Sequence of chain 1.B:
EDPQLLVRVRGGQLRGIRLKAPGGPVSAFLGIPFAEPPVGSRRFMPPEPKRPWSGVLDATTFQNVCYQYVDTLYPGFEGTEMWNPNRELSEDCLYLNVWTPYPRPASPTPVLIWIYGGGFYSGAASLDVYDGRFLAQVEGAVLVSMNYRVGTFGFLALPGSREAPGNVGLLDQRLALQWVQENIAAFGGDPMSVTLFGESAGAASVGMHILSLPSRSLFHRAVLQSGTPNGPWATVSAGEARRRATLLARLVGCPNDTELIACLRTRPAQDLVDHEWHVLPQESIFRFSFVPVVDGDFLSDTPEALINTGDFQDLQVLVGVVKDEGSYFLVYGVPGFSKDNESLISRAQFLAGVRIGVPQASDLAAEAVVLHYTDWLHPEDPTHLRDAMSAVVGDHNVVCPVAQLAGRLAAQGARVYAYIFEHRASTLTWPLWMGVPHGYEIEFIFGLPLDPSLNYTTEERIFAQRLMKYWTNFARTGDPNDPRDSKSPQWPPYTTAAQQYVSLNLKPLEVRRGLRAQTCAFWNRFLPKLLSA

The small molecule below binds the protein below.
Small molecule (SMILES): CC(=O)N[C@@H]1[C@@H](O)[C@H](O)[C@@H](CO)O[C@H]1O

Binding-site contacts:
Ligand atom C1 contacts residue SER347 of chain 1.B at 3.9 Å.
Ligand atom C2 contacts residue ASN350 of chain 1.B at 2.8 Å.
Ligand atom C7 contacts residue ASN350 of chain 1.B at 4.1 Å.
Ligand atom O5 contacts residue ASN350 of chain 1.B at 2.4 Å (h-bond).
Ligand atom C4 contacts residue GLY345 of chain 1.B at 4.5 Å.
Ligand atom C7 contacts residue SER347 of chain 1.B at 4.4 Å.
Ligand atom O6 contacts residue LEU353 of chain 1.B at 3.9 Å.
Ligand atom C1 contacts residue ASN350 of chain 1.B at 1.4 Å.
Ligand atom N2 contacts residue SER347 of chain 1.B at 3.3 Å.
Ligand atom C2 contacts residue SER347 of chain 1.B at 3.6 Å.
Ligand atom C3 contacts residue ASN350 of chain 1.B at 3.9 Å.
Ligand atom C4 contacts residue ASN350 of chain 1.B at 4.2 Å.
Ligand atom N2 contacts residue ASN350 of chain 1.B at 3.1 Å (h-bond).
Ligand atom O5 contacts residue GLY345 of chain 1.B at 4.0 Å.
Ligand atom C8 contacts residue ASN350 of chain 1.B at 4.1 Å.
Ligand atom O6 contacts residue ASN350 of chain 1.B at 4.3 Å.
Ligand atom C5 contacts residue ASN350 of chain 1.B at 3.4 Å.